Binding-site contacts:
Ligand atom N2 contacts residue ASN1102 of chain 1.H at 2.9 Å (h-bond).
Ligand atom C5 contacts residue PHE1107 of chain 1.H at 4.2 Å (hydrophobic).
Ligand atom C4 contacts residue HIS1105 of chain 1.H at 4.2 Å.
Ligand atom C3 contacts residue HIS1105 of chain 1.H at 4.2 Å.
Ligand atom C7 contacts residue ASN1102 of chain 1.H at 3.1 Å.
Ligand atom O5 contacts residue HIS1105 of chain 1.H at 4.3 Å.
Ligand atom C2 contacts residue THR1104 of chain 1.H at 4.1 Å.
Ligand atom O5 contacts residue PHE1107 of chain 1.H at 3.7 Å.
Ligand atom C1 contacts residue ASN1102 of chain 1.H at 1.4 Å.
Ligand atom O4 contacts residue HIS1105 of chain 1.H at 3.8 Å.
Ligand atom C4 contacts residue ASN1102 of chain 1.H at 4.2 Å.
Ligand atom C5 contacts residue ASN1102 of chain 1.H at 3.7 Å.
Ligand atom O5 contacts residue ASN1102 of chain 1.H at 2.4 Å (h-bond).
Ligand atom C6 contacts residue PHE1107 of chain 1.H at 3.5 Å (hydrophobic).
Ligand atom C6 contacts residue HIS1105 of chain 1.H at 4.2 Å.
Ligand atom C8 contacts residue ASN1102 of chain 1.H at 3.9 Å.
Ligand atom O7 contacts residue ASN1102 of chain 1.H at 2.9 Å (h-bond).
Ligand atom C1 contacts residue HIS1105 of chain 1.H at 4.2 Å.
Ligand atom N2 contacts residue THR1104 of chain 1.H at 3.6 Å.
Ligand atom C5 contacts residue HIS1105 of chain 1.H at 3.6 Å.
Ligand atom C2 contacts residue ASN1102 of chain 1.H at 2.4 Å.
Ligand atom C3 contacts residue ASN1102 of chain 1.H at 3.8 Å.
Ligand atom C3 contacts residue THR1104 of chain 1.H at 4.0 Å.
Ligand atom C1 contacts residue THR1104 of chain 1.H at 4.1 Å.

Sequence of chain 1.H:
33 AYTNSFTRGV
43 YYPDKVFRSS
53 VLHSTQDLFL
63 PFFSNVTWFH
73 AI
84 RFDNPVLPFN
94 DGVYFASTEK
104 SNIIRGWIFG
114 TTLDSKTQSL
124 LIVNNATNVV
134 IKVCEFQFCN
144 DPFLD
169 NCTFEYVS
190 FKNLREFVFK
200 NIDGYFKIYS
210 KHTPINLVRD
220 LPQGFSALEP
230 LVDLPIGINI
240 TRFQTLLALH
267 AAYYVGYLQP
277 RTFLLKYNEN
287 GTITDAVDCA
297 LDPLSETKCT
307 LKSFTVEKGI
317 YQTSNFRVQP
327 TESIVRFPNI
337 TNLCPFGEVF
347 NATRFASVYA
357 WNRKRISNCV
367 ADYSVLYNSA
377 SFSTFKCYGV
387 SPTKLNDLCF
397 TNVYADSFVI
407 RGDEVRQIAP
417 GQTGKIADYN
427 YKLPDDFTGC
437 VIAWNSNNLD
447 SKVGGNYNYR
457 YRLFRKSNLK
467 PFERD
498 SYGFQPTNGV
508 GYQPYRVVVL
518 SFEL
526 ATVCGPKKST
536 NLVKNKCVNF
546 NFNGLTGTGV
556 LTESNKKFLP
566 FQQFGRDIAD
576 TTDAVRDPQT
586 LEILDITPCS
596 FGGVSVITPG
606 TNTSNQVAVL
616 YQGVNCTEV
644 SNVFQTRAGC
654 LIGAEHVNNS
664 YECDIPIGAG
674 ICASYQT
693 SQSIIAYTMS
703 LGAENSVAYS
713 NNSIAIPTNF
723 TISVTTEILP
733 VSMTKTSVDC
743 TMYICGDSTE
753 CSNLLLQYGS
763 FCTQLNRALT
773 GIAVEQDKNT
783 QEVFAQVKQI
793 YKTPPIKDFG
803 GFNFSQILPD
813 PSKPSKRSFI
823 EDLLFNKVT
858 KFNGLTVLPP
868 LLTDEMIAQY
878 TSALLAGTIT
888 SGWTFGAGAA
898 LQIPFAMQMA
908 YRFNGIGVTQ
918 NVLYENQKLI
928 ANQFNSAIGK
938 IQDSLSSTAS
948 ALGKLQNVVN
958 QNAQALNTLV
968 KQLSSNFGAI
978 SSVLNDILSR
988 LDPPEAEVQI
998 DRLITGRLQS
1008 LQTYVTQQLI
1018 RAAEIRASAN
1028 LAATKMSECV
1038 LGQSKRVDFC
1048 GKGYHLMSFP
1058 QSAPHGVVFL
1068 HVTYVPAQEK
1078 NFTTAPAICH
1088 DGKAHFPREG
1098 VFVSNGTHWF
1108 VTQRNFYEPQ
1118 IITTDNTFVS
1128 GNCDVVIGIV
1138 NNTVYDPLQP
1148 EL

The small molecule below binds the protein below.
Small molecule (SMILES): CC(=O)N[C@@H]1[C@@H](O)[C@H](O)[C@@H](CO)O[C@H]1O